Sequence of chain 1.A:
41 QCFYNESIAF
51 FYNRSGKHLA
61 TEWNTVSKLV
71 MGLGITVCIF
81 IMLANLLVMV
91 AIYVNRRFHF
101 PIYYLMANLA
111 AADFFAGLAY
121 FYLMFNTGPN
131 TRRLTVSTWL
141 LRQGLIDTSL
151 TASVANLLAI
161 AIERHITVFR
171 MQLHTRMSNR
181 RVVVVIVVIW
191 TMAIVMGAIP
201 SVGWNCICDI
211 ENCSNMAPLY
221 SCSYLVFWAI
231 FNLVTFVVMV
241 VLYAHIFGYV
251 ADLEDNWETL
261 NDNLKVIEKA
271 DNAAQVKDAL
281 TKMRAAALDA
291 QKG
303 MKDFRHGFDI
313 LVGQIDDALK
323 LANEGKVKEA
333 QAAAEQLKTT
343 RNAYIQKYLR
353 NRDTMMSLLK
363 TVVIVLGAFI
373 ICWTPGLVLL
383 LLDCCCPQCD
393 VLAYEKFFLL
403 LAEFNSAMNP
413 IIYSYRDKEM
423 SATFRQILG

Binding-site contacts:
Ligand atom C43 contacts residue LEU401 of chain 1.A at 3.7 Å (hydrophobic).
Ligand atom C69 contacts residue LYS398 of chain 1.A at 3.3 Å.
Ligand atom C32 contacts residue GLY378 of chain 1.A at 3.7 Å.
Ligand atom O71 contacts residue LYS398 of chain 1.A at 3.3 Å (salt-bridge).
Ligand atom O17 contacts residue ILE146 of chain 1.A at 3.2 Å.
Ligand atom C53 contacts residue LYS398 of chain 1.A at 3.7 Å.
Ligand atom O18 contacts residue LEU382 of chain 1.A at 3.5 Å.
Ligand atom C9 contacts residue TRP228 of chain 1.A at 3.6 Å (hydrophobic).
Ligand atom C13 contacts residue LEU401 of chain 1.A at 3.8 Å (hydrophobic).
Ligand atom C69 contacts residue THR127 of chain 1.A at 3.2 Å.
Ligand atom O18 contacts residue TRP228 of chain 1.A at 3.6 Å.
Ligand atom O51 contacts residue GLU397 of chain 1.A at 3.0 Å (salt-bridge).
Ligand atom C55 contacts residue GLU397 of chain 1.A at 3.3 Å.
Ligand atom O29 contacts residue LEU401 of chain 1.A at 3.4 Å.
Ligand atom C64 contacts residue THR127 of chain 1.A at 3.4 Å.
Ligand atom C23 contacts residue GLN143 of chain 1.A at 3.5 Å.
Ligand atom C53 contacts residue LEU401 of chain 1.A at 3.6 Å (hydrophobic).
Ligand atom C54 contacts residue LEU401 of chain 1.A at 3.8 Å (hydrophobic).
Ligand atom C3 contacts residue ILE146 of chain 1.A at 3.7 Å (hydrophobic).
Ligand atom C43 contacts residue PHE400 of chain 1.A at 3.4 Å (hydrophobic).
Ligand atom C19 contacts residue ASP147 of chain 1.A at 3.4 Å.
Ligand atom C19 contacts residue TRP228 of chain 1.A at 3.6 Å (hydrophobic).
Ligand atom O70 contacts residue VAL70 of chain 1.A at 3.5 Å.
Ligand atom O17 contacts residue TRP375 of chain 1.A at 3.5 Å.
Ligand atom C39 contacts residue GLY378 of chain 1.A at 3.4 Å.
Ligand atom O25 contacts residue GLN143 of chain 1.A at 2.7 Å (h-bond).
Ligand atom C62 contacts residue THR127 of chain 1.A at 3.7 Å.
Ligand atom O71 contacts residue THR127 of chain 1.A at 2.8 Å (h-bond).
Ligand atom O70 contacts residue LYS398 of chain 1.A at 2.8 Å (salt-bridge).
Ligand atom C2 contacts residue GLN143 of chain 1.A at 3.8 Å.
Ligand atom C42 contacts residue PHE400 of chain 1.A at 3.7 Å (hydrophobic).
Ligand atom C13 contacts residue TRP375 of chain 1.A at 3.7 Å (hydrophobic).
Ligand atom C54 contacts residue GLU397 of chain 1.A at 3.3 Å.
Ligand atom C41 contacts residue TRP375 of chain 1.A at 3.6 Å (hydrophobic).
Ligand atom C41 contacts residue GLY378 of chain 1.A at 3.7 Å.
Ligand atom C40 contacts residue GLY378 of chain 1.A at 3.3 Å.
Ligand atom C53 contacts residue GLU397 of chain 1.A at 3.7 Å.
Ligand atom C42 contacts residue GLY378 of chain 1.A at 3.6 Å.
Ligand atom C1 contacts residue GLN143 of chain 1.A at 3.3 Å.
Ligand atom C6 contacts residue GLN143 of chain 1.A at 3.4 Å.

A protein and the small-molecule ligand that binds it are described below.
Small molecule (SMILES): COc1cc([C@@H](O)[C@H](COc2ccc(C3(C(=O)O)CC3)cc2)OC2Cc3ccccc3C2)cc(OC)c1C